Sequence of chain 1.I:
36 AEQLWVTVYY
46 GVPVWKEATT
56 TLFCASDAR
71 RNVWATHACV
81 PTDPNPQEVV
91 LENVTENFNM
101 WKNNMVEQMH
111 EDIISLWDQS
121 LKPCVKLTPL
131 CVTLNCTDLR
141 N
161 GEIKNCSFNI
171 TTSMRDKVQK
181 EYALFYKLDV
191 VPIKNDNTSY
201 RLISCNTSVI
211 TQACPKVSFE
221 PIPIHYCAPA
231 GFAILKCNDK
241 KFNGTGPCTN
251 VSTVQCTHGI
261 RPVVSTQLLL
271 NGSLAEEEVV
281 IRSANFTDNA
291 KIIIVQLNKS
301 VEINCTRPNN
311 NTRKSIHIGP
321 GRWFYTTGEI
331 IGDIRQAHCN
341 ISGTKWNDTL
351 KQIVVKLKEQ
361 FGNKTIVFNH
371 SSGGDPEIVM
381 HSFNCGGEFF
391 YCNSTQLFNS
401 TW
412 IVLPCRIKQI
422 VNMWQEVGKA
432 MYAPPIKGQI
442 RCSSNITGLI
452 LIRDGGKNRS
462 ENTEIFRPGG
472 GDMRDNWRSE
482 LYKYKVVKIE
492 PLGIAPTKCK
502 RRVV

Binding-site contacts:
Ligand atom C6 contacts residue ASN238 of chain 1.I at 3.5 Å.
Ligand atom C8 contacts residue VAL90 of chain 1.I at 4.4 Å (hydrophobic).
Ligand atom C2 contacts residue ASN250 of chain 1.I at 2.4 Å.
Ligand atom C1 contacts residue HIS73 of chain 1.K at 4.0 Å.
Ligand atom C4 contacts residue ASN250 of chain 1.I at 4.2 Å.
Ligand atom C6 contacts residue GLU88 of chain 1.I at 4.1 Å.
Ligand atom C8 contacts residue ARG91 of chain 1.K at 3.7 Å.
Ligand atom C8 contacts residue ASN93 of chain 1.K at 3.4 Å.
Ligand atom O3 contacts residue ARG104 of chain 1.K at 3.5 Å (salt-bridge).
Ligand atom O4 contacts residue ARG104 of chain 1.K at 4.5 Å.
Ligand atom C5 contacts residue ASN238 of chain 1.I at 4.4 Å.
Ligand atom C7 contacts residue ASN250 of chain 1.I at 3.5 Å.
Ligand atom O7 contacts residue GLN75 of chain 1.K at 4.2 Å.
Ligand atom O7 contacts residue ASN250 of chain 1.I at 3.6 Å (h-bond).
Ligand atom C8 contacts residue GLY72 of chain 1.K at 4.5 Å.
Ligand atom N2 contacts residue ASN250 of chain 1.I at 2.9 Å (h-bond).
Ligand atom C8 contacts residue GLU88 of chain 1.I at 4.2 Å.
Ligand atom C1 contacts residue ASN250 of chain 1.I at 1.4 Å.
Ligand atom C7 contacts residue ARG91 of chain 1.K at 4.0 Å.
Ligand atom C5 contacts residue ASN250 of chain 1.I at 3.6 Å.
Ligand atom N2 contacts residue HIS73 of chain 1.K at 4.1 Å.
Ligand atom O7 contacts residue ARG91 of chain 1.K at 4.0 Å.
Ligand atom O5 contacts residue ASN250 of chain 1.I at 2.3 Å (h-bond).
Ligand atom C1 contacts residue ASN238 of chain 1.I at 4.3 Å.
Ligand atom O5 contacts residue ASN238 of chain 1.I at 3.4 Å.
Ligand atom C3 contacts residue ASN250 of chain 1.I at 3.8 Å.
Ligand atom O6 contacts residue ASN238 of chain 1.I at 3.2 Å (h-bond).
Ligand atom C6 contacts residue ASN250 of chain 1.I at 4.5 Å.
Ligand atom O6 contacts residue ALA88 of chain 1.K at 3.5 Å.
Ligand atom C8 contacts residue HIS73 of chain 1.K at 4.3 Å.

A protein and the small-molecule ligand that binds it are described below.
Small molecule (SMILES): CC(=O)N[C@H]1[C@H](O[C@H]2[C@H](O)[C@@H](NC(C)=O)CO[C@@H]2CO)O[C@H](CO)[C@@H](O[C@@H]2O[C@H](CO[C@H]3O[C@H](CO)[C@@H](O)[C@H](O)[C@@H]3O)[C@@H](O)[C@H](O[C@H]3O[C@H](CO)[C@@H](O)[C@H](O)[C@@H]3O[C@H]3O[C@H](CO)[C@@H](O)[C@H](O)[C@@H]3O)[C@@H]2O)[C@@H]1O

Sequence of chain 1.K:
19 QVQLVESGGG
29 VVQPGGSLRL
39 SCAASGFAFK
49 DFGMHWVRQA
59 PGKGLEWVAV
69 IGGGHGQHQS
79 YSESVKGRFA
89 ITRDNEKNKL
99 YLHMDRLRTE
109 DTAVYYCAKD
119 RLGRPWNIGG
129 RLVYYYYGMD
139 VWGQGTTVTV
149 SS